This protein binds this small molecule.
Small molecule (SMILES): Brc1c(Br)c(Br)c2[nH]cnc2c1Br

Sequence of chain 1.A:
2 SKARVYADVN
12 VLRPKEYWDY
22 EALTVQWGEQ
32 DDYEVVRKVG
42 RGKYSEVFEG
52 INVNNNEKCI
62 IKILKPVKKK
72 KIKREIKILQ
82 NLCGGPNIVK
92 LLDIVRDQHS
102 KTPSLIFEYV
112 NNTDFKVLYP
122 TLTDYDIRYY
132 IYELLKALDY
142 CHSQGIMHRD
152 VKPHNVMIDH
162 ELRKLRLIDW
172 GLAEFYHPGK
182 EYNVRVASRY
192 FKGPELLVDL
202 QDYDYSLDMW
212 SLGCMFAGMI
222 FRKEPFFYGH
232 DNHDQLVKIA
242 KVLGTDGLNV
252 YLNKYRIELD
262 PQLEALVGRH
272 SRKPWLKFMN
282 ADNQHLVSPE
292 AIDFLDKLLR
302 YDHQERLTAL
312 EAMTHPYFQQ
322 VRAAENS

Binding-site contacts:
Ligand atom C9 contacts residue ILE169 of chain 1.A at 4.0 Å (hydrophobic).
Ligand atom BR1 contacts residue MET158 of chain 1.A at 4.0 Å.
Ligand atom BR1 contacts residue ASN113 of chain 1.A at 4.5 Å.
Ligand atom C6 contacts residue ILE169 of chain 1.A at 3.9 Å (hydrophobic).
Ligand atom C2 contacts residue ILE169 of chain 1.A at 4.3 Å (hydrophobic).
Ligand atom N8 contacts residue ILE169 of chain 1.A at 3.7 Å.
Ligand atom C6 contacts residue MET158 of chain 1.A at 4.3 Å (hydrophobic).
Ligand atom BR4 contacts residue MET158 of chain 1.A at 3.7 Å.
Ligand atom C3 contacts residue ILE169 of chain 1.A at 4.0 Å (hydrophobic).
Ligand atom N5 contacts residue ILE169 of chain 1.A at 4.1 Å.
Ligand atom BR2 contacts residue ILE169 of chain 1.A at 4.4 Å.
Ligand atom BR2 contacts residue ILE61 of chain 1.A at 3.9 Å.
Ligand atom BR4 contacts residue VAL40 of chain 1.A at 3.9 Å.
Ligand atom BR2 contacts residue GLU109 of chain 1.A at 3.2 Å.
Ligand atom C4 contacts residue ILE61 of chain 1.A at 4.4 Å (hydrophobic).
Ligand atom C1 contacts residue MET158 of chain 1.A at 3.7 Å (hydrophobic).
Ligand atom BR3 contacts residue PHE108 of chain 1.A at 3.7 Å.
Ligand atom C2 contacts residue MET158 of chain 1.A at 4.2 Å (hydrophobic).
Ligand atom C4 contacts residue MET158 of chain 1.A at 3.6 Å (hydrophobic).
Ligand atom BR1 contacts residue VAL111 of chain 1.A at 3.0 Å.
Ligand atom C7 contacts residue VAL48 of chain 1.A at 4.1 Å (hydrophobic).
Ligand atom C7 contacts residue ILE169 of chain 1.A at 3.6 Å (hydrophobic).
Ligand atom BR3 contacts residue ILE169 of chain 1.A at 4.0 Å.
Ligand atom C2 contacts residue ILE61 of chain 1.A at 3.9 Å (hydrophobic).
Ligand atom C7 contacts residue ILE61 of chain 1.A at 4.1 Å (hydrophobic).
Ligand atom C9 contacts residue VAL48 of chain 1.A at 3.6 Å (hydrophobic).
Ligand atom N5 contacts residue VAL48 of chain 1.A at 3.9 Å.
Ligand atom BR2 contacts residue PHE108 of chain 1.A at 4.5 Å.
Ligand atom C1 contacts residue ILE61 of chain 1.A at 3.9 Å (hydrophobic).
Ligand atom BR1 contacts residue ILE61 of chain 1.A at 4.0 Å.
Ligand atom BR3 contacts residue VAL90 of chain 1.A at 4.0 Å.
Ligand atom BR2 contacts residue VAL111 of chain 1.A at 4.2 Å.
Ligand atom C6 contacts residue VAL48 of chain 1.A at 4.1 Å (hydrophobic).
Ligand atom BR3 contacts residue ILE61 of chain 1.A at 4.1 Å.
Ligand atom N8 contacts residue VAL48 of chain 1.A at 3.9 Å.
Ligand atom BR2 contacts residue VAL90 of chain 1.A at 4.0 Å.
Ligand atom C3 contacts residue ILE61 of chain 1.A at 3.8 Å (hydrophobic).